Sequence of chain 58.A:
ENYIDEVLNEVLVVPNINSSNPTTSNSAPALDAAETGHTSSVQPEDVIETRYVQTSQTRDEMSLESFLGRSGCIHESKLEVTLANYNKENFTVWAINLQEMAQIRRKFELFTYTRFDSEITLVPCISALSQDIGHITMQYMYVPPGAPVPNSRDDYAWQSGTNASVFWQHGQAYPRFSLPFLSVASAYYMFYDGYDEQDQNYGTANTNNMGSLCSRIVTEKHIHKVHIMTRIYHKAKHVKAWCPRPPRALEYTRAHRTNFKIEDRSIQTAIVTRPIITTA

This small molecule binds to this protein.
Small molecule (SMILES): CCOc1noc2cc(OCCC3CCN(c4ccc(C)nn4)CC3)ccc12

Binding-site contacts:
Ligand atom C03 contacts residue ASN211 of chain 58.A at 3.1 Å.
Ligand atom C28 contacts residue ALA167 of chain 58.A at 3.1 Å (hydrophobic).
Ligand atom C18 contacts residue TYR145 of chain 58.A at 3.8 Å (hydrophobic).
Ligand atom C17 contacts residue LEU182 of chain 58.A at 3.7 Å (hydrophobic).
Ligand atom C28 contacts residue TYR143 of chain 58.A at 3.4 Å (hydrophobic).
Ligand atom C13 contacts residue MET213 of chain 58.A at 3.4 Å (hydrophobic).
Ligand atom C05 contacts residue LEU101 of chain 58.A at 3.9 Å (hydrophobic).
Ligand atom N24 contacts residue PHE180 of chain 58.A at 3.6 Å.
Ligand atom C18 contacts residue LEU182 of chain 58.A at 3.2 Å (hydrophobic).
Ligand atom N08 contacts residue LEU101 of chain 58.A at 3.8 Å.
Ligand atom C17 contacts residue ILE99 of chain 58.A at 3.8 Å (hydrophobic).
Ligand atom C01 contacts residue TYR192 of chain 58.A at 2.9 Å (hydrophobic).
Ligand atom C04 contacts residue ASN211 of chain 58.A at 3.4 Å.
Ligand atom C14 contacts residue SER121 of chain 58.A at 3.5 Å.
Ligand atom C15 contacts residue ILE123 of chain 58.A at 3.6 Å (hydrophobic).
Ligand atom C22 contacts residue ILE123 of chain 58.A at 3.6 Å (hydrophobic).
Ligand atom O26 contacts residue PHE180 of chain 58.A at 3.7 Å.
Ligand atom C04 contacts residue MET213 of chain 58.A at 3.9 Å (hydrophobic).
Ligand atom C19 contacts residue LEU182 of chain 58.A at 3.6 Å (hydrophobic).
Ligand atom C18 contacts residue ILE99 of chain 58.A at 3.8 Å (hydrophobic).
Ligand atom C22 contacts residue ILE99 of chain 58.A at 3.9 Å (hydrophobic).
Ligand atom C14 contacts residue HIS237 of chain 58.A at 3.5 Å.
Ligand atom C12 contacts residue ILE99 of chain 58.A at 3.7 Å (hydrophobic).
Ligand atom C28 contacts residue TYR145 of chain 58.A at 3.3 Å (hydrophobic).
Ligand atom C09 contacts residue LEU101 of chain 58.A at 3.8 Å (hydrophobic).
Ligand atom O23 contacts residue LEU216 of chain 58.A at 3.7 Å.
Ligand atom N06 contacts residue LEU101 of chain 58.A at 3.2 Å.
Ligand atom N07 contacts residue LEU101 of chain 58.A at 3.7 Å.
Ligand atom C19 contacts residue TYR145 of chain 58.A at 3.2 Å (hydrophobic).
Ligand atom N24 contacts residue LEU216 of chain 58.A at 3.5 Å.
Ligand atom C25 contacts residue PHE180 of chain 58.A at 3.5 Å (hydrophobic).
Ligand atom O26 contacts residue TYR145 of chain 58.A at 3.2 Å.
Ligand atom C28 contacts residue MET144 of chain 58.A at 3.8 Å (hydrophobic).
Ligand atom C15 contacts residue LEU182 of chain 58.A at 3.7 Å (hydrophobic).
Ligand atom C10 contacts residue TYR191 of chain 58.A at 3.7 Å (hydrophobic).
Ligand atom C21 contacts residue ILE123 of chain 58.A at 3.8 Å (hydrophobic).
Ligand atom O16 contacts residue ILE99 of chain 58.A at 3.6 Å.
Ligand atom C01 contacts residue THR207 of chain 58.A at 2.9 Å.
Ligand atom C27 contacts residue PHE180 of chain 58.A at 3.2 Å (hydrophobic).
Ligand atom C09 contacts residue TYR191 of chain 58.A at 3.6 Å (hydrophobic).